Binding-site contacts:
Ligand atom CG2 contacts residue TYR20 of chain 1.A at 4.3 Å (hydrophobic).
Ligand atom CB contacts residue LYS55 of chain 1.A at 4.2 Å.
Ligand atom CG1 contacts residue ASN48 of chain 1.A at 3.7 Å.
Ligand atom CA contacts residue ARG82 of chain 1.A at 3.8 Å.
Ligand atom CG2 contacts residue LYS21 of chain 1.A at 3.5 Å.
Ligand atom CB contacts residue LYS78 of chain 1.A at 3.8 Å.
Ligand atom CG contacts residue TYR54 of chain 1.A at 4.4 Å (hydrophobic).
Ligand atom O contacts residue ARG82 of chain 1.A at 2.5 Å (salt-bridge).
Ligand atom OD2 contacts residue LYS78 of chain 1.A at 3.6 Å.
Ligand atom CG1 contacts residue ASN51 of chain 1.A at 4.2 Å.
Ligand atom N contacts residue ARG82 of chain 1.A at 3.2 Å (salt-bridge).
Ligand atom C contacts residue ARG82 of chain 1.A at 3.5 Å.
Ligand atom CD contacts residue ARG82 of chain 1.A at 4.3 Å.
Ligand atom CG contacts residue ARG82 of chain 1.A at 4.1 Å.
Ligand atom CE contacts residue LYS55 of chain 1.A at 4.4 Å.
Ligand atom CB contacts residue TYR20 of chain 1.A at 4.3 Å (hydrophobic).
Ligand atom O contacts residue TYR20 of chain 1.A at 4.4 Å.
Ligand atom O contacts residue LYS55 of chain 1.A at 4.2 Å.
Ligand atom CG contacts residue LYS78 of chain 1.A at 3.6 Å.
Ligand atom OD1 contacts residue LYS78 of chain 1.A at 3.8 Å.
Ligand atom N contacts residue LYS55 of chain 1.A at 4.3 Å.
Ligand atom CB contacts residue ARG82 of chain 1.A at 3.2 Å.
Ligand atom CD contacts residue TYR81 of chain 1.A at 4.0 Å (hydrophobic).
Ligand atom OE2 contacts residue TYR81 of chain 1.A at 3.6 Å.
Ligand atom OE1 contacts residue ARG82 of chain 1.A at 3.7 Å.
Ligand atom O contacts residue TYR47 of chain 1.A at 4.1 Å.
Ligand atom OE1 contacts residue TYR81 of chain 1.A at 3.4 Å.
Ligand atom CG1 contacts residue TYR20 of chain 1.A at 3.2 Å (hydrophobic).

This protein binds this small molecule.
Small molecule (SMILES): CSCC[C@H](NC(C)=O)C(=O)N[C@@H](CCC(=O)O)C(=O)N[C@@H](CCC(=O)O)C(=O)N[C@H](C(=O)N[C@@H](CC(=O)O)C(=O)O)C(C)C

Sequence of chain 1.A:
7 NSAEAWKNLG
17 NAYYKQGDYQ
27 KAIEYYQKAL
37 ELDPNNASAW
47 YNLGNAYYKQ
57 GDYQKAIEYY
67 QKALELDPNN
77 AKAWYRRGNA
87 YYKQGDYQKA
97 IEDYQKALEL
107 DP